A small-molecule ligand and the protein it binds are described below.
Small molecule (SMILES): CC[C@H](C)[C@H](NC(=O)[C@H](Cc1cnc[nH]1)NC(=O)[C@H](CS)NC(=O)[C@H](CCC(=O)O)NC(=O)[C@@H]1CCCN1C(C)=O)C(=O)N[C@@H](CCC(=O)O)C(=O)N[C@@H](C)C(=O)N[C@@H](Cc1ccc(O)cc1)C(=O)N[C@@H](CC1=c2ccccc2=NC1)C(=O)N[C@@H](CS)C(=O)N[C@H](C=O)[C@@H](C)CC

Sequence of chain 1.D:
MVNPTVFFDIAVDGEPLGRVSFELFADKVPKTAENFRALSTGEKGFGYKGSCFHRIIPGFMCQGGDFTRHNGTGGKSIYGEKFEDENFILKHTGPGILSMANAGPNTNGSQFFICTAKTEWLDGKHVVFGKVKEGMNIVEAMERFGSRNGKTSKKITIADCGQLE

Binding-site contacts:
Ligand atom CD1 contacts residue PHE61 of chain 1.D at 3.4 Å (hydrophobic).
Ligand atom CH3 contacts residue ALA104 of chain 1.D at 3.6 Å (hydrophobic).
Ligand atom CA contacts residue HIS127 of chain 1.D at 3.5 Å.
Ligand atom CB contacts residue WHL1 of chain 1.P at 3.5 Å.
Ligand atom CD2 contacts residue PHE114 of chain 1.D at 3.5 Å (hydrophobic).
Ligand atom O contacts residue NH21 of chain 1.O at 2.2 Å (h-bond).
Ligand atom CA contacts residue NH21 of chain 1.O at 2.6 Å.
Ligand atom O contacts residue ASN103 of chain 1.D at 2.7 Å.
Ligand atom O contacts residue ALA104 of chain 1.D at 2.3 Å (h-bond).
Ligand atom O contacts residue NH21 of chain 1.O at 3.2 Å (h-bond).
Ligand atom N contacts residue NH21 of chain 1.O at 3.0 Å (h-bond).
Ligand atom SG contacts residue ALA104 of chain 1.D at 3.2 Å.
Ligand atom O contacts residue NH21 of chain 1.O at 3.4 Å (h-bond).
Ligand atom C contacts residue ASN103 of chain 1.D at 3.5 Å.
Ligand atom NE2 contacts residue MET62 of chain 1.D at 3.5 Å (h-bond).
Ligand atom CA contacts residue WHL1 of chain 1.P at 3.5 Å.
Ligand atom OE1 contacts residue WHL1 of chain 1.P at 2.8 Å (h-bond).
Ligand atom CG1 contacts residue ARG56 of chain 1.D at 3.2 Å.
Ligand atom CB contacts residue HIS127 of chain 1.D at 3.5 Å.
Ligand atom C contacts residue ALA104 of chain 1.D at 3.2 Å (hydrophobic).
Ligand atom SG contacts residue GLY105 of chain 1.D at 3.1 Å (h-bond).
Ligand atom CD1 contacts residue ARG56 of chain 1.D at 3.6 Å.
Ligand atom N contacts residue ASN103 of chain 1.D at 3.0 Å (h-bond).
Ligand atom N contacts residue HIS127 of chain 1.D at 3.4 Å (h-bond).
Ligand atom CE1 contacts residue GLN64 of chain 1.D at 3.0 Å.
Ligand atom CA contacts residue ASN103 of chain 1.D at 3.2 Å.
Ligand atom C contacts residue NH21 of chain 1.O at 1.4 Å.
Ligand atom SG contacts residue ASN103 of chain 1.D at 3.5 Å (h-bond).
Ligand atom CB contacts residue GLN112 of chain 1.D at 3.5 Å.
Ligand atom N contacts residue ASN103 of chain 1.D at 3.1 Å (h-bond).
Ligand atom SG contacts residue WHL1 of chain 1.P at 1.8 Å.
Ligand atom CB contacts residue WHL1 of chain 1.P at 2.8 Å.
Ligand atom O contacts residue PHE61 of chain 1.D at 3.4 Å.
Ligand atom NE2 contacts residue GLN64 of chain 1.D at 3.1 Å (h-bond).
Ligand atom CA contacts residue TRP122 of chain 1.D at 3.5 Å (hydrophobic).
Ligand atom CB contacts residue ASN103 of chain 1.D at 3.6 Å.
Ligand atom CG contacts residue GLN112 of chain 1.D at 3.2 Å.
Ligand atom CB contacts residue NH21 of chain 1.O at 3.2 Å.
Ligand atom CB contacts residue ALA102 of chain 1.D at 3.3 Å (hydrophobic).
Ligand atom OE2 contacts residue ALA104 of chain 1.D at 3.5 Å.